Sequence of chain 2.A:
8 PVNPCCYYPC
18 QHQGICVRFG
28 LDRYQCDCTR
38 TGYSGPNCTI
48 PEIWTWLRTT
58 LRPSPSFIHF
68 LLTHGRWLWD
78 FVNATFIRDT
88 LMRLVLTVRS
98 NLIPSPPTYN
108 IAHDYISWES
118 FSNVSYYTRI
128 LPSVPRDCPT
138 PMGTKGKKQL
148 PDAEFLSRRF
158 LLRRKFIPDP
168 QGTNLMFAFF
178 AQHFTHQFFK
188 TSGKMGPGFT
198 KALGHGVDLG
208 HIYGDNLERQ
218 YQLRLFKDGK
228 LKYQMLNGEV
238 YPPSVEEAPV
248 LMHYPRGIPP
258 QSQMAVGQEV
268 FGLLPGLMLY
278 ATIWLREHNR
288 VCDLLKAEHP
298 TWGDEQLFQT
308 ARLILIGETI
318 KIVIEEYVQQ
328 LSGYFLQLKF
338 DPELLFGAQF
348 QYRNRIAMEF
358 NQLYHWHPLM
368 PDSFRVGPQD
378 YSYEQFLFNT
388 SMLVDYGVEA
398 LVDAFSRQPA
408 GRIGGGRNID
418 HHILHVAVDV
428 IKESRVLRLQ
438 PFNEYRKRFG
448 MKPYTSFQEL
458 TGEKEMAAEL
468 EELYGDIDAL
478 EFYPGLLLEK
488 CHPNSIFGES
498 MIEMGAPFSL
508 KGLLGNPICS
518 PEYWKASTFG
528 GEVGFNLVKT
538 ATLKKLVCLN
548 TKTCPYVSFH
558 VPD

This small molecule binds to this protein.
Small molecule (SMILES): OC[C@H]1O[C@@H](O)[C@H](O)[C@@H](O)[C@@H]1O

Binding-site contacts:
Ligand atom O1 contacts residue GLU500 of chain 2.A at 3.6 Å.
Ligand atom O1 contacts residue PRO62 of chain 2.A at 4.0 Å.
Ligand atom O2 contacts residue ARG96 of chain 2.A at 3.9 Å.
Ligand atom C5 contacts residue ARG96 of chain 2.A at 4.2 Å.
Ligand atom O3 contacts residue VAL95 of chain 2.A at 3.2 Å.
Ligand atom O5 contacts residue PRO62 of chain 2.A at 3.8 Å.
Ligand atom C2 contacts residue ARG96 of chain 2.A at 3.4 Å.
Ligand atom C2 contacts residue GLU500 of chain 2.A at 4.4 Å.
Ligand atom C1 contacts residue ARG96 of chain 2.A at 4.4 Å.
Ligand atom O3 contacts residue VAL92 of chain 2.A at 4.0 Å.
Ligand atom O2 contacts residue VAL95 of chain 2.A at 2.8 Å.
Ligand atom C1 contacts residue GLU500 of chain 2.A at 4.1 Å.
Ligand atom C6 contacts residue PRO62 of chain 2.A at 4.1 Å (hydrophobic).
Ligand atom C6 contacts residue ILE65 of chain 2.A at 3.3 Å (hydrophobic).
Ligand atom O4 contacts residue ARG96 of chain 2.A at 3.5 Å (salt-bridge).
Ligand atom O5 contacts residue ARG96 of chain 2.A at 4.2 Å.
Ligand atom C2 contacts residue VAL95 of chain 2.A at 3.8 Å (hydrophobic).
Ligand atom O6 contacts residue GLU500 of chain 2.A at 2.6 Å (salt-bridge).
Ligand atom C6 contacts residue GLU500 of chain 2.A at 3.8 Å.
Ligand atom C6 contacts residue ARG96 of chain 2.A at 4.2 Å.
Ligand atom O6 contacts residue ILE65 of chain 2.A at 4.2 Å.
Ligand atom O6 contacts residue PRO62 of chain 2.A at 4.0 Å.
Ligand atom C5 contacts residue ILE65 of chain 2.A at 4.3 Å (hydrophobic).
Ligand atom C5 contacts residue GLU500 of chain 2.A at 4.2 Å.
Ligand atom C3 contacts residue VAL95 of chain 2.A at 3.7 Å (hydrophobic).
Ligand atom C4 contacts residue ARG96 of chain 2.A at 3.3 Å.
Ligand atom O4 contacts residue ILE65 of chain 2.A at 4.4 Å.
Ligand atom O3 contacts residue ARG96 of chain 2.A at 2.8 Å.
Ligand atom O6 contacts residue ARG96 of chain 2.A at 3.2 Å (salt-bridge).
Ligand atom C3 contacts residue ARG96 of chain 2.A at 3.5 Å.
Ligand atom O5 contacts residue GLU500 of chain 2.A at 3.6 Å.